Sequence of chain 1.G:
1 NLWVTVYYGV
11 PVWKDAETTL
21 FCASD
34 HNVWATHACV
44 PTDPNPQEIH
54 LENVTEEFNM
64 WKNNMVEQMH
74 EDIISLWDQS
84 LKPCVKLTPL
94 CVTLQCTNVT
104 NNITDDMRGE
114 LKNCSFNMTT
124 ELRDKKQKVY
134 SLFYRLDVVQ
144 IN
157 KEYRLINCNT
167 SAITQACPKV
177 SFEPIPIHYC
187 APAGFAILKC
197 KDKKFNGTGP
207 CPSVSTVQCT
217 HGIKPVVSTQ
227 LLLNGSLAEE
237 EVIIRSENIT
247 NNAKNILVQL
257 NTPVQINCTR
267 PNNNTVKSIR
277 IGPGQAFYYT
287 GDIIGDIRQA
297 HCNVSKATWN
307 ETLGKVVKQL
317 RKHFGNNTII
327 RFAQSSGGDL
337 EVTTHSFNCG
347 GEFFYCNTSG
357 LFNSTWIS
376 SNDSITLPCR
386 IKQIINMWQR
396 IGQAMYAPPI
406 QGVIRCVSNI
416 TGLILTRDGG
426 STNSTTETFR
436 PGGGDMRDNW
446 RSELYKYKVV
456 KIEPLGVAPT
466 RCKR

A protein and the small-molecule ligand that binds it are described below.
Small molecule (SMILES): CC(=O)N[C@@H]1[C@@H](O)[C@H](O)[C@@H](CO)O[C@H]1O

Binding-site contacts:
Ligand atom C2 contacts residue ASN105 of chain 1.G at 2.5 Å.
Ligand atom C8 contacts residue ASP292 of chain 1.G at 3.7 Å.
Ligand atom N2 contacts residue ASN105 of chain 1.G at 2.9 Å (h-bond).
Ligand atom C3 contacts residue ASN105 of chain 1.G at 3.9 Å.
Ligand atom C6 contacts residue ASN105 of chain 1.G at 4.3 Å.
Ligand atom C2 contacts residue ASP292 of chain 1.G at 4.0 Å.
Ligand atom N2 contacts residue ASP292 of chain 1.G at 3.0 Å (salt-bridge).
Ligand atom C7 contacts residue ASN105 of chain 1.G at 3.9 Å.
Ligand atom C5 contacts residue ASN105 of chain 1.G at 3.8 Å.
Ligand atom C1 contacts residue ASN105 of chain 1.G at 1.5 Å.
Ligand atom O5 contacts residue ASN105 of chain 1.G at 2.5 Å (h-bond).
Ligand atom C4 contacts residue ASN105 of chain 1.G at 4.4 Å.
Ligand atom C7 contacts residue ASP292 of chain 1.G at 3.8 Å.
Ligand atom C1 contacts residue ASP292 of chain 1.G at 3.7 Å.